Binding-site contacts:
Ligand atom C5 contacts residue SER431 of chain 1.R at 4.0 Å.
Ligand atom N6 contacts residue ASN408 of chain 1.R at 3.9 Å.
Ligand atom N1 contacts residue PRO217 of chain 1.R at 4.1 Å.
Ligand atom O4' contacts residue ASN426 of chain 1.S at 4.0 Å.
Ligand atom N1 contacts residue PRO430 of chain 1.R at 3.5 Å (h-bond).
Ligand atom P contacts residue ASP425 of chain 1.S at 3.7 Å.
Ligand atom C2 contacts residue PRO430 of chain 1.R at 3.8 Å (hydrophobic).
Ligand atom C5' contacts residue HIS429 of chain 1.R at 3.1 Å.
Ligand atom N9 contacts residue PRO217 of chain 1.R at 4.2 Å.
Ligand atom C6 contacts residue PRO430 of chain 1.R at 3.7 Å (hydrophobic).
Ligand atom N6 contacts residue GLY438 of chain 1.R at 4.2 Å.
Ligand atom N6 contacts residue PRO432 of chain 1.R at 4.0 Å.
Ligand atom C3' contacts residue HIS429 of chain 1.R at 3.7 Å.
Ligand atom C2 contacts residue PRO217 of chain 1.R at 3.8 Å (hydrophobic).
Ligand atom N6 contacts residue GLY436 of chain 1.R at 3.8 Å.
Ligand atom C8 contacts residue ASP425 of chain 1.S at 4.1 Å.
Ligand atom C4' contacts residue HIS429 of chain 1.R at 3.9 Å.
Ligand atom O5' contacts residue HIS429 of chain 1.R at 4.2 Å.
Ligand atom C6 contacts residue SER431 of chain 1.R at 3.8 Å.
Ligand atom N7 contacts residue SER431 of chain 1.R at 3.8 Å.
Ligand atom O2P contacts residue ASP425 of chain 1.S at 3.2 Å (salt-bridge).
Ligand atom C4 contacts residue PRO217 of chain 1.R at 3.8 Å (hydrophobic).
Ligand atom C2 contacts residue GLY438 of chain 1.R at 3.9 Å.
Ligand atom N9 contacts residue ASN426 of chain 1.S at 4.1 Å.
Ligand atom C5 contacts residue PRO217 of chain 1.R at 3.8 Å (hydrophobic).
Ligand atom N3 contacts residue PRO430 of chain 1.R at 4.1 Å.
Ligand atom O4' contacts residue HIS429 of chain 1.R at 4.0 Å.
Ligand atom N6 contacts residue PRO430 of chain 1.R at 4.1 Å.
Ligand atom C8 contacts residue ASN426 of chain 1.S at 3.0 Å.
Ligand atom C5' contacts residue HIS427 of chain 1.S at 4.0 Å.
Ligand atom N7 contacts residue ASN426 of chain 1.S at 3.5 Å (h-bond).
Ligand atom N7 contacts residue ASN408 of chain 1.R at 3.5 Å (h-bond).
Ligand atom C6 contacts residue PRO217 of chain 1.R at 4.0 Å (hydrophobic).
Ligand atom O2P contacts residue HIS427 of chain 1.S at 3.1 Å.
Ligand atom C2' contacts residue PRO430 of chain 1.R at 3.5 Å (hydrophobic).
Ligand atom C2' contacts residue HIS429 of chain 1.R at 3.7 Å.
Ligand atom O2P contacts residue ASN426 of chain 1.S at 3.3 Å.
Ligand atom N6 contacts residue SER431 of chain 1.R at 3.3 Å.
Ligand atom N3 contacts residue PRO217 of chain 1.R at 3.9 Å.
Ligand atom N1 contacts residue GLY438 of chain 1.R at 3.7 Å.

Sequence of chain 1.R:
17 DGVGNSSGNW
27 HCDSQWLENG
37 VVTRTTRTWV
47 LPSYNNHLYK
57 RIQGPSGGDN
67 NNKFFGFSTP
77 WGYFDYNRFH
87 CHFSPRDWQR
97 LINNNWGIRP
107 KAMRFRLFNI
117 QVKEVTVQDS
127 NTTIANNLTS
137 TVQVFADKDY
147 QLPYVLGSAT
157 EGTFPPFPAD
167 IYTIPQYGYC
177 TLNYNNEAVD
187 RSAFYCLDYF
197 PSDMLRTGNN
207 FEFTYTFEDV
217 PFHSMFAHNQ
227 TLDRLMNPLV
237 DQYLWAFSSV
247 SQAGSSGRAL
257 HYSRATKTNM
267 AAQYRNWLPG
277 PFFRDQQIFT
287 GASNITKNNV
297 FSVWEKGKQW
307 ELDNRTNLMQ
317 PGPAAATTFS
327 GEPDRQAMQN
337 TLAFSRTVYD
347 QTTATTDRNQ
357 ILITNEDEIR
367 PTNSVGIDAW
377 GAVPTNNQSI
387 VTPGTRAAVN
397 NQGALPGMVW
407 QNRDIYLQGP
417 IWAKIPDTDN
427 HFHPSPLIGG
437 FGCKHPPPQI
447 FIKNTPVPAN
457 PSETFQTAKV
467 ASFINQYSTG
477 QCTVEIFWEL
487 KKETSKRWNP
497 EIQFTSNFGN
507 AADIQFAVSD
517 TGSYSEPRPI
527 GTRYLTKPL

Sequence of chain 1.S:
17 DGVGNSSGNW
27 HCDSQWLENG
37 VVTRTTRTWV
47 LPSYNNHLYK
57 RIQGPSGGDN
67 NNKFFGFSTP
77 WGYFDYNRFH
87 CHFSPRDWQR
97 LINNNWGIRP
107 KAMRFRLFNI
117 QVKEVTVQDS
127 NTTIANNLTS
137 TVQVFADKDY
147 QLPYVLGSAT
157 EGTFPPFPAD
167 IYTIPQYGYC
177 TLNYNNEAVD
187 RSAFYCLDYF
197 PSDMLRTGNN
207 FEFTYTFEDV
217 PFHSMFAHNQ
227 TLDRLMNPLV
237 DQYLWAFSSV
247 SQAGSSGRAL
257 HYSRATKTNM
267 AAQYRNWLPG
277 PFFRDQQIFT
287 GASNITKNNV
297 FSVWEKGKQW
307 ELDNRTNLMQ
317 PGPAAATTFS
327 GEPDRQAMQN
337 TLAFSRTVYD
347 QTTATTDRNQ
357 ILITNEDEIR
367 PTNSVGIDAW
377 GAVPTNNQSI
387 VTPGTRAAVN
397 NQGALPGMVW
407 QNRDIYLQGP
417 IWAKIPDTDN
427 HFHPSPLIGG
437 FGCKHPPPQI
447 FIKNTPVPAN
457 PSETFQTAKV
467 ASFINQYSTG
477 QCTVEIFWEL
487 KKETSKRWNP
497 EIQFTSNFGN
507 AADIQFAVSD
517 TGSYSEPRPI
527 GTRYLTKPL

The protein below binds the small molecule below.
Small molecule (SMILES): Nc1ncnc2c1ncn2[C@H]1C[C@H](O)[C@@H](COP(=O)(O)O)O1